The protein below binds the small molecule below.
Small molecule (SMILES): CC(C)C[C@H](NC(=O)[C@H](C)N)C(=O)N[C@@H](C)C(=O)N[C@@H](CO)C(=O)N[C@H](C=O)CCCCN

Sequence of chain 1.A:
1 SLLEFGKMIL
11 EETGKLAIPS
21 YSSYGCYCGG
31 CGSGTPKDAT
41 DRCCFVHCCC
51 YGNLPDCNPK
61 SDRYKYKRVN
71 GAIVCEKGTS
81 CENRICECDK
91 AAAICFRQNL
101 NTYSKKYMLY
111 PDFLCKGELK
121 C

Binding-site contacts:
Ligand atom N contacts residue ILE18 of chain 1.A at 4.2 Å.
Ligand atom CD1 contacts residue LEU16 of chain 1.A at 3.2 Å (hydrophobic).
Ligand atom N contacts residue ILE18 of chain 1.A at 4.1 Å.
Ligand atom C contacts residue SER22 of chain 1.A at 4.0 Å.
Ligand atom CD contacts residue GLY29 of chain 1.A at 4.4 Å.
Ligand atom CA contacts residue ILE18 of chain 1.A at 3.9 Å (hydrophobic).
Ligand atom C contacts residue ILE18 of chain 1.A at 3.5 Å (hydrophobic).
Ligand atom O contacts residue LEU2 of chain 1.A at 3.8 Å.
Ligand atom O contacts residue ILE18 of chain 1.A at 3.5 Å.
Ligand atom CB contacts residue ILE18 of chain 1.A at 3.4 Å (hydrophobic).
Ligand atom CB contacts residue LEU2 of chain 1.A at 4.4 Å (hydrophobic).
Ligand atom CB contacts residue LEU2 of chain 1.A at 4.2 Å (hydrophobic).
Ligand atom NZ contacts residue GLY29 of chain 1.A at 2.5 Å (h-bond).
Ligand atom CG contacts residue LEU16 of chain 1.A at 3.8 Å (hydrophobic).
Ligand atom N contacts residue LEU2 of chain 1.A at 3.3 Å.
Ligand atom O contacts residue ILE18 of chain 1.A at 3.2 Å.
Ligand atom CD2 contacts residue ILE18 of chain 1.A at 4.0 Å (hydrophobic).
Ligand atom O contacts residue LEU3 of chain 1.A at 3.5 Å.
Ligand atom CA contacts residue ILE18 of chain 1.A at 3.9 Å (hydrophobic).
Ligand atom CB contacts residue LEU3 of chain 1.A at 3.3 Å (hydrophobic).
Ligand atom CE contacts residue GLY29 of chain 1.A at 3.3 Å.
Ligand atom C contacts residue ILE18 of chain 1.A at 3.9 Å (hydrophobic).
Ligand atom O contacts residue ALA17 of chain 1.A at 4.5 Å.
Ligand atom C contacts residue ILE18 of chain 1.A at 3.5 Å (hydrophobic).
Ligand atom CA contacts residue LEU3 of chain 1.A at 3.8 Å (hydrophobic).
Ligand atom O contacts residue LEU2 of chain 1.A at 4.2 Å.
Ligand atom N contacts residue ILE18 of chain 1.A at 3.8 Å.
Ligand atom C contacts residue LEU2 of chain 1.A at 3.7 Å (hydrophobic).
Ligand atom OG contacts residue ILE18 of chain 1.A at 3.2 Å.
Ligand atom C contacts residue LEU3 of chain 1.A at 4.0 Å (hydrophobic).
Ligand atom CG contacts residue GLY29 of chain 1.A at 4.3 Å.
Ligand atom CD2 contacts residue LEU16 of chain 1.A at 3.6 Å (hydrophobic).
Ligand atom NZ contacts residue GLY30 of chain 1.A at 4.0 Å.
Ligand atom C contacts residue LEU2 of chain 1.A at 4.5 Å (hydrophobic).
Ligand atom CA contacts residue LEU2 of chain 1.A at 3.9 Å (hydrophobic).
Ligand atom O contacts residue ILE18 of chain 1.A at 3.5 Å.
Ligand atom O contacts residue SER22 of chain 1.A at 3.0 Å.
Ligand atom CB contacts residue ILE18 of chain 1.A at 4.0 Å (hydrophobic).
Ligand atom CA contacts residue LEU2 of chain 1.A at 3.8 Å (hydrophobic).